This protein binds this small molecule.
Small molecule (SMILES): CC[C@H](C)[C@H](NC(=O)[C@@H](N)CC(C)C)C(=O)NCC(=O)N[C@@H](CCCN=C(N)N)C(=O)N[C@H](C=O)[C@@H](C)O

Binding-site contacts:
Ligand atom O contacts residue LYS98 of chain 4.A at 3.8 Å.
Ligand atom NH2 contacts residue LEU87 of chain 4.A at 3.9 Å.
Ligand atom CD2 contacts residue ILE84 of chain 4.A at 3.9 Å (hydrophobic).
Ligand atom CD contacts residue SER86 of chain 4.A at 3.5 Å.
Ligand atom CD1 contacts residue ILE84 of chain 4.A at 4.0 Å (hydrophobic).
Ligand atom NH2 contacts residue LYS97 of chain 4.A at 3.6 Å (salt-bridge).
Ligand atom NH1 contacts residue THR88 of chain 4.A at 3.8 Å.
Ligand atom C contacts residue THR88 of chain 4.A at 4.2 Å.
Ligand atom CD contacts residue ASN101 of chain 4.A at 3.2 Å.
Ligand atom CG contacts residue SER86 of chain 4.A at 4.2 Å.
Ligand atom CZ contacts residue SER86 of chain 4.A at 3.2 Å.
Ligand atom O contacts residue SER86 of chain 4.A at 2.8 Å (h-bond).
Ligand atom CZ contacts residue LEU87 of chain 4.A at 4.2 Å (hydrophobic).
Ligand atom CA contacts residue SER86 of chain 4.A at 4.0 Å.
Ligand atom CG contacts residue ILE84 of chain 4.A at 4.5 Å (hydrophobic).
Ligand atom NH2 contacts residue ASN101 of chain 4.A at 3.7 Å.
Ligand atom O contacts residue THR88 of chain 4.A at 3.7 Å.
Ligand atom NH2 contacts residue LYS98 of chain 4.A at 2.7 Å (salt-bridge).
Ligand atom CZ contacts residue LYS98 of chain 4.A at 3.7 Å.
Ligand atom NE contacts residue ASN101 of chain 4.A at 3.0 Å (h-bond).
Ligand atom N contacts residue SER86 of chain 4.A at 4.0 Å.
Ligand atom NH2 contacts residue SER86 of chain 4.A at 3.5 Å (h-bond).
Ligand atom NH1 contacts residue LYS98 of chain 4.A at 3.7 Å.
Ligand atom NE contacts residue SER86 of chain 4.A at 3.6 Å.
Ligand atom C contacts residue LYS98 of chain 4.A at 3.7 Å.
Ligand atom NH2 contacts residue PHE100 of chain 4.A at 2.8 Å (h-bond).
Ligand atom CZ contacts residue PHE100 of chain 4.A at 4.1 Å (hydrophobic).
Ligand atom NH1 contacts residue SER86 of chain 4.A at 3.4 Å (h-bond).
Ligand atom CZ contacts residue ASN101 of chain 4.A at 3.7 Å.
Ligand atom C contacts residue SER86 of chain 4.A at 3.6 Å.
Ligand atom CB contacts residue SER86 of chain 4.A at 3.9 Å.
Ligand atom NH1 contacts residue LEU87 of chain 4.A at 3.9 Å.
Ligand atom CZ contacts residue LYS97 of chain 4.A at 4.4 Å.

Sequence of chain 4.A:
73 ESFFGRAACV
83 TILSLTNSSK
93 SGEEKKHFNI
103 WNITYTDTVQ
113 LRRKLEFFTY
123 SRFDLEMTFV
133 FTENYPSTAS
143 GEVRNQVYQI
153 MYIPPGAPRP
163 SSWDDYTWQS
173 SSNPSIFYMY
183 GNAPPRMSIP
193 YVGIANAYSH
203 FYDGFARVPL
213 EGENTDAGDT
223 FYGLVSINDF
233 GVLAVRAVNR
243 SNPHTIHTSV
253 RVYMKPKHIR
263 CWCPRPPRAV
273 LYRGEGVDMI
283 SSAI